Sequence of chain 3.D:
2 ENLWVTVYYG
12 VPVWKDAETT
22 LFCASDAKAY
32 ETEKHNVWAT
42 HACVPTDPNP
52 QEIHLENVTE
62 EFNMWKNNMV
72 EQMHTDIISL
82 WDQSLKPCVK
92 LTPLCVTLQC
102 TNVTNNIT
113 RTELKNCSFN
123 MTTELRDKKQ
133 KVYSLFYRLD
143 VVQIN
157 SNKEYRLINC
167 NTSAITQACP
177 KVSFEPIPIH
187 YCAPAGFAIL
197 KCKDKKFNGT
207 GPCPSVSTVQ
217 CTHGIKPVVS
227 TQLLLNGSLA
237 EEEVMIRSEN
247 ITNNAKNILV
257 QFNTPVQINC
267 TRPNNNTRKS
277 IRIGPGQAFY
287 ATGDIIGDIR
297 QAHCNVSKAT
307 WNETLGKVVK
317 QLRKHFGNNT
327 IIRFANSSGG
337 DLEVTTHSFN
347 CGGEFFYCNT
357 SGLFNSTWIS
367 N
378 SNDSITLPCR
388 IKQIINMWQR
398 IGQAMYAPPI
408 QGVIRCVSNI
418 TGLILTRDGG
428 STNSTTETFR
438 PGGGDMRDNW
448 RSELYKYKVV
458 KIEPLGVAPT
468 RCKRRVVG

Binding-site contacts:
Ligand atom C7 contacts residue ASN232 of chain 3.D at 4.5 Å.
Ligand atom C8 contacts residue NAG1 of chain 3.M at 3.5 Å.
Ligand atom C2 contacts residue ASN416 of chain 3.D at 2.5 Å.
Ligand atom O5 contacts residue ASN416 of chain 3.D at 2.4 Å (h-bond).
Ligand atom C4 contacts residue ASN416 of chain 3.D at 4.3 Å.
Ligand atom C3 contacts residue ASN416 of chain 3.D at 3.8 Å.
Ligand atom C1 contacts residue ASN416 of chain 3.D at 1.4 Å.
Ligand atom C8 contacts residue ASN232 of chain 3.D at 3.5 Å.
Ligand atom C7 contacts residue ASN416 of chain 3.D at 3.9 Å.
Ligand atom N2 contacts residue ASN416 of chain 3.D at 2.8 Å (h-bond).
Ligand atom C5 contacts residue ASN416 of chain 3.D at 3.7 Å.

This protein binds this small molecule.
Small molecule (SMILES): CC(=O)N[C@H]1[C@H](O[C@H]2[C@H](O)[C@@H](NC(C)=O)CO[C@@H]2CO)O[C@H](CO)[C@@H](O[C@@H]2O[C@H](CO[C@H]3O[C@H](CO)[C@@H](O)[C@H](O)[C@@H]3O[C@H]3O[C@H](CO)[C@@H](O)[C@H](O)[C@@H]3O)[C@@H](O)[C@H](O[C@H]3O[C@H](CO)[C@@H](O)[C@H](O)[C@@H]3O)[C@@H]2O)[C@@H]1O